This small molecule binds to this protein.
Small molecule (SMILES): CC(=O)N[C@@H]1[C@@H](O)[C@H](O)[C@@H](CO)O[C@H]1O

Sequence of chain 1.A:
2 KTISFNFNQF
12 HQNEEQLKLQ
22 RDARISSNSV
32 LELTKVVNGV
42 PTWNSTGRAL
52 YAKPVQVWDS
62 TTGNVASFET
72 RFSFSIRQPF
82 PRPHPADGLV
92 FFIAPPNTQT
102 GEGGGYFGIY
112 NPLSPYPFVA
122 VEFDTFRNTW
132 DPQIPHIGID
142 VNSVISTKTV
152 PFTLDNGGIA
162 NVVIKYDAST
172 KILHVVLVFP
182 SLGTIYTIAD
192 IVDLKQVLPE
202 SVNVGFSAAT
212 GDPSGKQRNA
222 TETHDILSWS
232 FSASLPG

Binding-site contacts:
Ligand atom C5 contacts residue ASN45 of chain 1.A at 3.4 Å.
Ligand atom C7 contacts residue PRO214 of chain 1.A at 4.2 Å (hydrophobic).
Ligand atom C2 contacts residue ASN45 of chain 1.A at 2.6 Å.
Ligand atom C6 contacts residue ARG22 of chain 1.A at 3.6 Å.
Ligand atom C7 contacts residue ASN45 of chain 1.A at 3.6 Å.
Ligand atom O7 contacts residue PRO214 of chain 1.A at 3.4 Å.
Ligand atom O5 contacts residue ASN45 of chain 1.A at 2.1 Å (h-bond).
Ligand atom C8 contacts residue PRO214 of chain 1.A at 4.3 Å (hydrophobic).
Ligand atom O7 contacts residue ASN45 of chain 1.A at 3.8 Å.
Ligand atom C1 contacts residue ASN45 of chain 1.A at 1.3 Å.
Ligand atom C4 contacts residue ASN45 of chain 1.A at 4.1 Å.
Ligand atom C6 contacts residue ASN45 of chain 1.A at 4.5 Å.
Ligand atom C3 contacts residue ASN45 of chain 1.A at 3.7 Å.
Ligand atom C8 contacts residue TRP44 of chain 1.A at 4.2 Å (hydrophobic).
Ligand atom N2 contacts residue ASN45 of chain 1.A at 3.1 Å (h-bond).
Ligand atom O6 contacts residue ARG22 of chain 1.A at 3.8 Å.